Sequence of chain 1.K:
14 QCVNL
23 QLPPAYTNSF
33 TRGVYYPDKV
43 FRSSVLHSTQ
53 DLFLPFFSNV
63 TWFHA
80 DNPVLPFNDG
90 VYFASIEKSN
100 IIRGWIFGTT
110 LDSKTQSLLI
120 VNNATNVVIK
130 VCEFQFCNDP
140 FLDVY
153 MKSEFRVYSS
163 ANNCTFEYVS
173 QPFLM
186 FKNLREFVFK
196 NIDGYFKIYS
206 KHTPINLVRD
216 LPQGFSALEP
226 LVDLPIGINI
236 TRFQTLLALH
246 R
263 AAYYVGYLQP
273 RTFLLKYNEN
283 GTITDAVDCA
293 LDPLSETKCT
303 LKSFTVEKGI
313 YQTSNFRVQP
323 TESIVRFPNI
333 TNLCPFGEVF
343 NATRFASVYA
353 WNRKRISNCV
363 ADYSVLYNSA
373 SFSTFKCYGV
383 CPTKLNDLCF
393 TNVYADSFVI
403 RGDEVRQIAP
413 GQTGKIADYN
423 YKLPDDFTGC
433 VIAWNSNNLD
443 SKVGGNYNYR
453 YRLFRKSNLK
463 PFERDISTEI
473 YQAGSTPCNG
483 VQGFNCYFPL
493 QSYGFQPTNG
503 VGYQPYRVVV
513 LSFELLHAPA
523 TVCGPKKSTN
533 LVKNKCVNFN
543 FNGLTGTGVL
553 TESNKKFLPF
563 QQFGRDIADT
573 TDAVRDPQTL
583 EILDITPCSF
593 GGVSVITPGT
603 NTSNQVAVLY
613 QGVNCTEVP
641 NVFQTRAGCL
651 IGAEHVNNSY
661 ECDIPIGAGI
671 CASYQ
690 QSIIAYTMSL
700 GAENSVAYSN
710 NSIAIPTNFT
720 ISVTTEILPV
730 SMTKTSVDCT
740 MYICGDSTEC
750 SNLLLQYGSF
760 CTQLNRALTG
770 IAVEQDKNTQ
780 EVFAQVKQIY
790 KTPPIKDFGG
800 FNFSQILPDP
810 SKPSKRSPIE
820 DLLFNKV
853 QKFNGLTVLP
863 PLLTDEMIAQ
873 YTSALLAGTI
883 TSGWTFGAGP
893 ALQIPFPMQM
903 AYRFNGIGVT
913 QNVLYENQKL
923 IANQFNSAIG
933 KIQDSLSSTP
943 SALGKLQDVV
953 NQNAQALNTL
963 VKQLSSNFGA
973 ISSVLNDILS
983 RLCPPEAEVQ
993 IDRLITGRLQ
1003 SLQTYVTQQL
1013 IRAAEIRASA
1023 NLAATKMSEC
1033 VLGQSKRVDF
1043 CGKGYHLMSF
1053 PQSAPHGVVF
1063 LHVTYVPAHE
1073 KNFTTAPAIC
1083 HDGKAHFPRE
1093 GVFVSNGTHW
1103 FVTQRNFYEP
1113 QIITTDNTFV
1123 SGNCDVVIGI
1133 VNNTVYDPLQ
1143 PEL

Binding-site contacts:
Ligand atom C8 contacts residue LYS1073 of chain 1.K at 4.4 Å.
Ligand atom C5 contacts residue ALA706 of chain 1.K at 3.9 Å (hydrophobic).
Ligand atom C4 contacts residue ASN1074 of chain 1.K at 4.2 Å.
Ligand atom O6 contacts residue ALA706 of chain 1.K at 4.3 Å.
Ligand atom N2 contacts residue ASN1074 of chain 1.K at 3.1 Å (h-bond).
Ligand atom O5 contacts residue ASN1074 of chain 1.K at 2.3 Å (h-bond).
Ligand atom C1 contacts residue ASN1074 of chain 1.K at 1.5 Å.
Ligand atom O7 contacts residue ASN1074 of chain 1.K at 3.6 Å (h-bond).
Ligand atom C7 contacts residue ASN1074 of chain 1.K at 3.5 Å.
Ligand atom C3 contacts residue ASN1074 of chain 1.K at 3.8 Å.
Ligand atom C8 contacts residue GLU1072 of chain 1.K at 3.4 Å.
Ligand atom C5 contacts residue ASN1074 of chain 1.K at 3.6 Å.
Ligand atom C8 contacts residue ASN1074 of chain 1.K at 4.0 Å.
Ligand atom C2 contacts residue ASN1074 of chain 1.K at 2.5 Å.
Ligand atom O5 contacts residue ALA706 of chain 1.K at 4.4 Å.
Ligand atom C1 contacts residue ALA706 of chain 1.K at 4.5 Å (hydrophobic).

A small-molecule ligand and the protein it binds are described below.
Small molecule (SMILES): CC(=O)N[C@@H]1[C@@H](O)[C@H](O)[C@@H](CO)O[C@H]1O